Sequence of chain 2.B:
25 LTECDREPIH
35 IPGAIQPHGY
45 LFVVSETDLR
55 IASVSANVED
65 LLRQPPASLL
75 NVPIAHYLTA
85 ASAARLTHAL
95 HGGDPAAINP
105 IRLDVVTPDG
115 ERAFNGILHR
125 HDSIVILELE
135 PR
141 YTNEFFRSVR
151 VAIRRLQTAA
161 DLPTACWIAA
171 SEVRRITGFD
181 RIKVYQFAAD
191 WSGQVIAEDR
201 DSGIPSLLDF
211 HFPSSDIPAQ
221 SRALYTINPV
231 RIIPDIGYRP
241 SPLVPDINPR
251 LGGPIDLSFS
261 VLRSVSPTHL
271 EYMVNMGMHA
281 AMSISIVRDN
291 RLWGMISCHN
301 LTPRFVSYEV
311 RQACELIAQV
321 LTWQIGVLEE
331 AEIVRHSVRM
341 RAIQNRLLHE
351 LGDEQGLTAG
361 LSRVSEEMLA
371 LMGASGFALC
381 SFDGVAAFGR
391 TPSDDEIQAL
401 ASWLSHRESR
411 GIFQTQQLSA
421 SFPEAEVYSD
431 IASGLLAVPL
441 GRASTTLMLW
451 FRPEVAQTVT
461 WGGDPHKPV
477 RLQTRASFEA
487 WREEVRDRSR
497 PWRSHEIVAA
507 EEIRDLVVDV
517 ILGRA

This small molecule binds to this protein.
Small molecule (SMILES): C=CC1=C(C)/C(=C/c2[nH]c(/C=C3\N=C(/C=C4\NC(=O)C(C)=C4C=C)C(C)=C3CCC(=O)O)c(CCC(=O)O)c2C)NC1=O

Binding-site contacts:
Ligand atom CMD contacts residue SER221 of chain 2.B at 3.4 Å.
Ligand atom O1D contacts residue ARG263 of chain 2.B at 2.7 Å (salt-bridge).
Ligand atom CAC contacts residue CYS28 of chain 2.B at 3.0 Å (hydrophobic).
Ligand atom C4D contacts residue HIS269 of chain 2.B at 3.3 Å.
Ligand atom O1D contacts residue SER266 of chain 2.B at 3.2 Å (h-bond).
Ligand atom CAC contacts residue THR268 of chain 2.B at 3.4 Å.
Ligand atom CBD contacts residue VAL265 of chain 2.B at 3.5 Å (hydrophobic).
Ligand atom O2A contacts residue MET282 of chain 2.B at 3.5 Å (h-bond).
Ligand atom CAD contacts residue TYR225 of chain 2.B at 3.4 Å (hydrophobic).
Ligand atom O2D contacts residue TYR225 of chain 2.B at 2.8 Å (h-bond).
Ligand atom CHA contacts residue HIS269 of chain 2.B at 3.5 Å.
Ligand atom CBC contacts residue CYS28 of chain 2.B at 1.7 Å (hydrophobic).
Ligand atom NA contacts residue ILE217 of chain 2.B at 3.0 Å.
Ligand atom C3C contacts residue SER215 of chain 2.B at 3.5 Å.
Ligand atom C4A contacts residue HIS269 of chain 2.B at 3.5 Å.
Ligand atom OC contacts residue ASP216 of chain 2.B at 3.0 Å (salt-bridge).
Ligand atom C2C contacts residue SER215 of chain 2.B at 3.4 Å.
Ligand atom ND contacts residue HIS269 of chain 2.B at 3.2 Å (h-bond).
Ligand atom CAD contacts residue SER221 of chain 2.B at 3.2 Å.
Ligand atom CMC contacts residue VAL469 of chain 2.B at 3.5 Å (hydrophobic).
Ligand atom OB contacts residue SER297 of chain 2.B at 2.7 Å (h-bond).
Ligand atom NC contacts residue ASP216 of chain 2.B at 3.1 Å (salt-bridge).
Ligand atom C1A contacts residue HIS269 of chain 2.B at 3.1 Å.
Ligand atom O2D contacts residue ARG263 of chain 2.B at 3.2 Å (salt-bridge).
Ligand atom O1D contacts residue ILE33 of chain 2.B at 3.4 Å.
Ligand atom C4A contacts residue ILE217 of chain 2.B at 3.2 Å (hydrophobic).
Ligand atom CGD contacts residue VAL265 of chain 2.B at 3.1 Å (hydrophobic).
Ligand atom O1A contacts residue HIS269 of chain 2.B at 3.2 Å (h-bond).
Ligand atom CGD contacts residue ARG263 of chain 2.B at 3.3 Å.
Ligand atom C2D contacts residue SER221 of chain 2.B at 3.3 Å.
Ligand atom C1A contacts residue ILE217 of chain 2.B at 3.4 Å (hydrophobic).
Ligand atom OC contacts residue TYR272 of chain 2.B at 3.2 Å.
Ligand atom O2D contacts residue VAL265 of chain 2.B at 3.1 Å.
Ligand atom CMC contacts residue PRO468 of chain 2.B at 3.4 Å (hydrophobic).
Ligand atom ND contacts residue ASP216 of chain 2.B at 3.4 Å (salt-bridge).
Ligand atom NA contacts residue HIS269 of chain 2.B at 3.1 Å.
Ligand atom O1D contacts residue VAL265 of chain 2.B at 3.4 Å.
Ligand atom C3D contacts residue SER221 of chain 2.B at 3.3 Å.
Ligand atom CBC contacts residue SER215 of chain 2.B at 3.5 Å.
Ligand atom OB contacts residue HIS299 of chain 2.B at 3.1 Å.